Binding-site contacts:
Ligand atom N2 contacts residue GLN923 of chain 1.C at 4.0 Å.
Ligand atom C7 contacts residue THR717 of chain 1.C at 4.3 Å.
Ligand atom C2 contacts residue ASN718 of chain 1.C at 2.4 Å.
Ligand atom C3 contacts residue ASN718 of chain 1.C at 3.6 Å.
Ligand atom C4 contacts residue ASN718 of chain 1.C at 4.2 Å.
Ligand atom C1 contacts residue ASN718 of chain 1.C at 1.4 Å.
Ligand atom C7 contacts residue ASN718 of chain 1.C at 3.4 Å.
Ligand atom O7 contacts residue GLN923 of chain 1.C at 2.8 Å (h-bond).
Ligand atom O4 contacts residue GLN923 of chain 1.C at 4.3 Å.
Ligand atom C7 contacts residue GLN923 of chain 1.C at 3.4 Å.
Ligand atom C2 contacts residue GLN923 of chain 1.C at 4.1 Å.
Ligand atom O7 contacts residue ASN718 of chain 1.C at 3.6 Å.
Ligand atom O5 contacts residue ASN718 of chain 1.C at 2.4 Å (h-bond).
Ligand atom C8 contacts residue GLN923 of chain 1.C at 3.4 Å.
Ligand atom C8 contacts residue THR717 of chain 1.C at 4.1 Å.
Ligand atom C5 contacts residue ASN718 of chain 1.C at 3.7 Å.
Ligand atom C8 contacts residue ASN718 of chain 1.C at 3.9 Å.
Ligand atom N2 contacts residue ASN718 of chain 1.C at 2.8 Å (h-bond).
Ligand atom O7 contacts residue THR717 of chain 1.C at 4.3 Å.

The protein below binds the small molecule below.
Small molecule (SMILES): CC(=O)N[C@H]1[C@H](O[C@H]2[C@H](O)[C@@H](NC(C)=O)CO[C@@H]2CO)O[C@H](CO)[C@@H](O[C@@H]2O[C@H](CO)[C@@H](O)[C@H](O)[C@@H]2O)[C@@H]1O

Sequence of chain 1.C:
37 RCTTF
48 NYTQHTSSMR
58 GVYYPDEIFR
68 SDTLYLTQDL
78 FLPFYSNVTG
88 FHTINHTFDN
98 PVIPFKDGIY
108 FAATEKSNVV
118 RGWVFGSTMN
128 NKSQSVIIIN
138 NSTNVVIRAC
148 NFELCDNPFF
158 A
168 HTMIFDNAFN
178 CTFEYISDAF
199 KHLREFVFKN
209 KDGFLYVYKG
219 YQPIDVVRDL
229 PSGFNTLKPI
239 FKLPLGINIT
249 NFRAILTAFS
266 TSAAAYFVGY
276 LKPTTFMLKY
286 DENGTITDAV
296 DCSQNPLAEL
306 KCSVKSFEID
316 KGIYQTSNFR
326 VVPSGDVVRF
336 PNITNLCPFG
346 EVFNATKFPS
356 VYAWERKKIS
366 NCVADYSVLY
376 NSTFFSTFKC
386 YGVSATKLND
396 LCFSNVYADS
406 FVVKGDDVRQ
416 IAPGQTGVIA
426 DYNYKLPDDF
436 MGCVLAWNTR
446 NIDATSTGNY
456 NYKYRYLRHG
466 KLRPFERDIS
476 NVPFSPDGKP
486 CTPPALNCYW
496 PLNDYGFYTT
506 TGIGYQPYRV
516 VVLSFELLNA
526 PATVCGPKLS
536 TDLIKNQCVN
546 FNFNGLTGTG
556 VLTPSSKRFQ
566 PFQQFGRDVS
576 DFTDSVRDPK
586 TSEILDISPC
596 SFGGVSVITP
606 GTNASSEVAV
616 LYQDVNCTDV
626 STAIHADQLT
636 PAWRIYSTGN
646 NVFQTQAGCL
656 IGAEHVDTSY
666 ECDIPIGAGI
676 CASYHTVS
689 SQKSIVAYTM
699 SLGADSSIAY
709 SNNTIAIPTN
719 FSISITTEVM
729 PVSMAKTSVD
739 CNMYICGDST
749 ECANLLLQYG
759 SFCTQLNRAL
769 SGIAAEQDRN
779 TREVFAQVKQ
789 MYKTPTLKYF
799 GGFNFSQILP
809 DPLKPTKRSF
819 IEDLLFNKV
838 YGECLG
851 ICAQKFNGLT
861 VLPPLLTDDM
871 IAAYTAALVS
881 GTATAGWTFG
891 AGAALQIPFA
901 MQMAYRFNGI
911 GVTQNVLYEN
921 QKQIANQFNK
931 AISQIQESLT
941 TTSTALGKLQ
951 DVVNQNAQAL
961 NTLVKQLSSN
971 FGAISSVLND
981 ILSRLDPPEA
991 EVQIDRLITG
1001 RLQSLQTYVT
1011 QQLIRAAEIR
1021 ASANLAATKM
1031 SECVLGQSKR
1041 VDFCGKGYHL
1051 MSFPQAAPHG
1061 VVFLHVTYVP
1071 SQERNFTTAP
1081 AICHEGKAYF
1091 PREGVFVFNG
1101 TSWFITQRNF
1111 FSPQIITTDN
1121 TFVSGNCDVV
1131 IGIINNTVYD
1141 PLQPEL